Sequence of chain 1.A:
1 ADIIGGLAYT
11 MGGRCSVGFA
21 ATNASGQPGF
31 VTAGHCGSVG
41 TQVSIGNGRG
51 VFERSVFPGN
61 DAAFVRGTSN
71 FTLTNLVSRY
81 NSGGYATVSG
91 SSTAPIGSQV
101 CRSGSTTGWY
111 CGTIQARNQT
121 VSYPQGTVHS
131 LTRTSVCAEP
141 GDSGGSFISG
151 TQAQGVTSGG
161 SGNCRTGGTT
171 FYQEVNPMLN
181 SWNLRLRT

Binding-site contacts:
Ligand atom O1S contacts residue SER143 of chain 1.A at 3.1 Å (h-bond).
Ligand atom S contacts residue GLU139 of chain 1.A at 4.3 Å.
Ligand atom C6 contacts residue ALA138 of chain 1.A at 4.1 Å (hydrophobic).
Ligand atom N8 contacts residue GLY160 of chain 1.A at 3.0 Å (h-bond).
Ligand atom O2S contacts residue THR157 of chain 1.A at 3.3 Å.
Ligand atom C4 contacts residue PRO140 of chain 1.A at 3.8 Å (hydrophobic).
Ligand atom O2S contacts residue SER158 of chain 1.A at 3.0 Å.
Ligand atom O1S contacts residue ALA138 of chain 1.A at 3.7 Å.
Ligand atom S contacts residue GLY159 of chain 1.A at 4.2 Å.
Ligand atom S contacts residue ASP142 of chain 1.A at 4.3 Å.
Ligand atom C6 contacts residue GLU139 of chain 1.A at 3.7 Å.
Ligand atom C5 contacts residue ALA138 of chain 1.A at 4.0 Å (hydrophobic).
Ligand atom O1S contacts residue THR157 of chain 1.A at 3.2 Å.
Ligand atom C2 contacts residue SER143 of chain 1.A at 3.6 Å.
Ligand atom C1 contacts residue GLU139 of chain 1.A at 4.2 Å.
Ligand atom C6 contacts residue PRO140 of chain 1.A at 3.9 Å (hydrophobic).
Ligand atom O2S contacts residue HIS35 of chain 1.A at 4.3 Å.
Ligand atom C5 contacts residue PRO140 of chain 1.A at 3.9 Å (hydrophobic).
Ligand atom C2 contacts residue PRO140 of chain 1.A at 4.2 Å (hydrophobic).
Ligand atom C7 contacts residue PRO140 of chain 1.A at 3.9 Å (hydrophobic).
Ligand atom C1 contacts residue GLY159 of chain 1.A at 4.3 Å.
Ligand atom S contacts residue THR157 of chain 1.A at 3.9 Å.
Ligand atom C1 contacts residue PRO140 of chain 1.A at 4.2 Å (hydrophobic).
Ligand atom C5 contacts residue GLU139 of chain 1.A at 4.0 Å.
Ligand atom S contacts residue SER158 of chain 1.A at 4.4 Å.
Ligand atom S contacts residue SER143 of chain 1.A at 2.6 Å (h-bond).
Ligand atom O1S contacts residue GLU139 of chain 1.A at 3.6 Å (salt-bridge).
Ligand atom C8 contacts residue GLY160 of chain 1.A at 3.5 Å.
Ligand atom C1 contacts residue SER143 of chain 1.A at 3.6 Å.
Ligand atom O2S contacts residue SER143 of chain 1.A at 3.2 Å (h-bond).
Ligand atom O2S contacts residue GLY159 of chain 1.A at 3.0 Å.
Ligand atom O1S contacts residue ASP142 of chain 1.A at 3.4 Å.
Ligand atom C3 contacts residue PRO140 of chain 1.A at 3.9 Å (hydrophobic).

This small molecule binds to this protein.
Small molecule (SMILES): NCCc1ccc(S(=O)(=O)F)cc1